The protein below binds the small molecule below.
Small molecule (SMILES): O=C(O)[C@]1(O)C[C@H](CP(=O)(O)O)[C@@H](O)[C@H](O)C1

Binding-site contacts:
Ligand atom C4 contacts residue LEU267 of chain 1.B at 3.6 Å (hydrophobic).
Ligand atom O12 contacts residue ARG264 of chain 1.B at 3.0 Å (salt-bridge).
Ligand atom O12 contacts residue NAD1 of chain 1.J at 3.6 Å (h-bond).
Ligand atom C5 contacts residue HIS271 of chain 1.B at 3.6 Å.
Ligand atom O5 contacts residue ZN1 of chain 1.G at 2.3 Å.
Ligand atom O4 contacts residue GLU194 of chain 1.B at 3.1 Å (salt-bridge).
Ligand atom C3 contacts residue ASP146 of chain 1.B at 3.7 Å.
Ligand atom O11 contacts residue ARG264 of chain 1.B at 2.8 Å (salt-bridge).
Ligand atom C5 contacts residue NAD1 of chain 1.J at 3.4 Å.
Ligand atom O5 contacts residue HIS271 of chain 1.B at 3.0 Å (h-bond).
Ligand atom O91 contacts residue LYS152 of chain 1.B at 2.6 Å (salt-bridge).
Ligand atom O5 contacts residue HIS287 of chain 1.B at 3.2 Å (h-bond).
Ligand atom O2 contacts residue LEU267 of chain 1.B at 3.4 Å.
Ligand atom P1 contacts residue LYS356 of chain 1.B at 3.7 Å.
Ligand atom C6 contacts residue ASN268 of chain 1.B at 3.5 Å.
Ligand atom C4 contacts residue HIS271 of chain 1.B at 3.3 Å.
Ligand atom O5 contacts residue NAD1 of chain 1.J at 3.4 Å.
Ligand atom C4 contacts residue LYS197 of chain 1.B at 3.7 Å.
Ligand atom O92 contacts residue LYS356 of chain 1.B at 2.8 Å (salt-bridge).
Ligand atom C5 contacts residue ZN1 of chain 1.G at 3.1 Å.
Ligand atom O4 contacts residue ZN1 of chain 1.G at 2.4 Å.
Ligand atom O93 contacts residue HIS275 of chain 1.B at 3.1 Å.
Ligand atom O92 contacts residue ASN162 of chain 1.B at 2.8 Å (h-bond).
Ligand atom C7 contacts residue ASN162 of chain 1.B at 3.6 Å.
Ligand atom O93 contacts residue ASN268 of chain 1.B at 2.9 Å (h-bond).
Ligand atom C8 contacts residue NAD1 of chain 1.J at 3.8 Å.
Ligand atom C8 contacts residue LYS152 of chain 1.B at 3.7 Å.
Ligand atom C1 contacts residue ARG264 of chain 1.B at 3.6 Å.
Ligand atom C4 contacts residue ZN1 of chain 1.G at 3.0 Å.
Ligand atom O4 contacts residue ASP146 of chain 1.B at 2.4 Å (salt-bridge).
Ligand atom O4 contacts residue NAD1 of chain 1.J at 3.4 Å.
Ligand atom C1 contacts residue LYS152 of chain 1.B at 3.8 Å.
Ligand atom O12 contacts residue LEU267 of chain 1.B at 3.8 Å.
Ligand atom O2 contacts residue ASN268 of chain 1.B at 3.0 Å (h-bond).
Ligand atom O4 contacts residue LYS197 of chain 1.B at 3.1 Å (salt-bridge).
Ligand atom O4 contacts residue HIS271 of chain 1.B at 3.3 Å (h-bond).
Ligand atom C3 contacts residue LEU267 of chain 1.B at 3.6 Å (hydrophobic).
Ligand atom O11 contacts residue LYS152 of chain 1.B at 3.2 Å (salt-bridge).
Ligand atom C4 contacts residue ASP146 of chain 1.B at 3.6 Å.
Ligand atom O12 contacts residue LYS250 of chain 1.B at 2.7 Å (salt-bridge).

Sequence of chain 1.B:
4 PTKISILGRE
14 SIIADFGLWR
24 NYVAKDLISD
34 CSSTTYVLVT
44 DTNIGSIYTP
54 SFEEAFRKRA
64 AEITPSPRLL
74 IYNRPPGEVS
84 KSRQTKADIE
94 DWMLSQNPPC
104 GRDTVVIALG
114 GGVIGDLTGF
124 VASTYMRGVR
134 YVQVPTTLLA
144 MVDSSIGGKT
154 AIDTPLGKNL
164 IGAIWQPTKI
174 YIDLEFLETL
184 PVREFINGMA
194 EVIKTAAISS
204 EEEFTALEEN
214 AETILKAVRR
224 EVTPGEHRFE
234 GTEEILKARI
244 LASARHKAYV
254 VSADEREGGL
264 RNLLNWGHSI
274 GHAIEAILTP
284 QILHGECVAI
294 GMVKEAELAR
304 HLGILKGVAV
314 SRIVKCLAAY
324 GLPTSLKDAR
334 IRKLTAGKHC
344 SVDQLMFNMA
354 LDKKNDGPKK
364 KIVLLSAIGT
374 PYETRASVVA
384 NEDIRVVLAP